A protein and the small-molecule ligand that binds it are described below.
Small molecule (SMILES): CC(=O)N[C@H]1[C@H](O[C@H]2[C@H](O)[C@@H](NC(C)=O)CO[C@@H]2CO)O[C@H](CO)[C@@H](O)[C@@H]1O

Binding-site contacts:
Ligand atom C1 contacts residue THR205 of chain 2.D at 3.5 Å.
Ligand atom C5 contacts residue ASN203 of chain 2.D at 3.7 Å.
Ligand atom C6 contacts residue THR205 of chain 2.D at 4.4 Å.
Ligand atom N2 contacts residue ASN203 of chain 2.D at 2.9 Å (h-bond).
Ligand atom O7 contacts residue THR205 of chain 2.D at 3.8 Å.
Ligand atom C8 contacts residue GLN201 of chain 2.D at 4.3 Å.
Ligand atom C8 contacts residue ASN203 of chain 2.D at 4.4 Å.
Ligand atom C7 contacts residue GLU206 of chain 2.D at 4.5 Å.
Ligand atom N2 contacts residue ILE168 of chain 2.D at 3.7 Å.
Ligand atom C4 contacts residue ASN203 of chain 2.D at 4.3 Å.
Ligand atom O7 contacts residue LYS241 of chain 2.D at 4.0 Å.
Ligand atom C1 contacts residue ILE168 of chain 2.D at 4.2 Å (hydrophobic).
Ligand atom C1 contacts residue ASN203 of chain 2.D at 1.4 Å.
Ligand atom C6 contacts residue GLU206 of chain 2.D at 3.5 Å.
Ligand atom O5 contacts residue ASN203 of chain 2.D at 2.4 Å (h-bond).
Ligand atom C7 contacts residue ILE168 of chain 2.D at 3.8 Å (hydrophobic).
Ligand atom O7 contacts residue ASN203 of chain 2.D at 3.0 Å (h-bond).
Ligand atom O7 contacts residue GLN201 of chain 2.D at 4.0 Å.
Ligand atom C7 contacts residue ASN203 of chain 2.D at 3.2 Å.
Ligand atom O5 contacts residue THR205 of chain 2.D at 3.8 Å.
Ligand atom O7 contacts residue ILE168 of chain 2.D at 4.4 Å.
Ligand atom C8 contacts residue GLU206 of chain 2.D at 3.7 Å.
Ligand atom O6 contacts residue THR205 of chain 2.D at 3.8 Å.
Ligand atom C8 contacts residue ILE168 of chain 2.D at 3.7 Å (hydrophobic).
Ligand atom C5 contacts residue THR205 of chain 2.D at 3.8 Å.
Ligand atom C8 contacts residue THR162 of chain 2.D at 4.4 Å.
Ligand atom C3 contacts residue ASN203 of chain 2.D at 3.8 Å.
Ligand atom C2 contacts residue ASN203 of chain 2.D at 2.5 Å.
Ligand atom O6 contacts residue GLU206 of chain 2.D at 2.7 Å (salt-bridge).

Sequence of chain 2.D:
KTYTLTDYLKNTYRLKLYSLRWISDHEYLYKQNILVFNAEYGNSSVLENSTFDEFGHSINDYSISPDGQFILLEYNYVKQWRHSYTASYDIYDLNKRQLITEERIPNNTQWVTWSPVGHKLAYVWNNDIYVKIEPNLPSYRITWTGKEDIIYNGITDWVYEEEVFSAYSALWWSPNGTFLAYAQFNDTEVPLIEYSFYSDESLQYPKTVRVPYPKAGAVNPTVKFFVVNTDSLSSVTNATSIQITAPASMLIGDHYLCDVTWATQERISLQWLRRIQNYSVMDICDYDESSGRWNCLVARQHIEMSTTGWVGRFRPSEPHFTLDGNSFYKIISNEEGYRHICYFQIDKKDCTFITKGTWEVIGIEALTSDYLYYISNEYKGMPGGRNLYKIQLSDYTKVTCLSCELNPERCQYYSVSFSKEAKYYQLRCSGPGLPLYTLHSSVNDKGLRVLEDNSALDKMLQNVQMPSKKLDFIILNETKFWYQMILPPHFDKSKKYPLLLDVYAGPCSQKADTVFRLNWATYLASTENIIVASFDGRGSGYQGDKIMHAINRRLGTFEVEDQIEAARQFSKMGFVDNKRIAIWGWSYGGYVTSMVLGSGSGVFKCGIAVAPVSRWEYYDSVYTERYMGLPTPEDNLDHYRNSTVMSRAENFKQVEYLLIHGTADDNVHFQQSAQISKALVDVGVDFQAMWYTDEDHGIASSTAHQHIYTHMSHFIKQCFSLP